Sequence of chain 1.A:
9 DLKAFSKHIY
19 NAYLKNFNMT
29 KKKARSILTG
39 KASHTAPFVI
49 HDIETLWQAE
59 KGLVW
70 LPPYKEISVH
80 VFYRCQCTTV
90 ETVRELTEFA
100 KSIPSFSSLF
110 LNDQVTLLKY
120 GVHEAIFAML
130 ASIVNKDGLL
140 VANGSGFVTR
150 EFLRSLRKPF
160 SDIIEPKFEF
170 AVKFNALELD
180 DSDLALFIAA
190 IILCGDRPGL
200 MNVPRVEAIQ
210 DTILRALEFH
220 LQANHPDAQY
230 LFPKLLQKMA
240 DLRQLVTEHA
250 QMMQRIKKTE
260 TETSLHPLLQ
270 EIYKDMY

Sequence of chain 1.B:
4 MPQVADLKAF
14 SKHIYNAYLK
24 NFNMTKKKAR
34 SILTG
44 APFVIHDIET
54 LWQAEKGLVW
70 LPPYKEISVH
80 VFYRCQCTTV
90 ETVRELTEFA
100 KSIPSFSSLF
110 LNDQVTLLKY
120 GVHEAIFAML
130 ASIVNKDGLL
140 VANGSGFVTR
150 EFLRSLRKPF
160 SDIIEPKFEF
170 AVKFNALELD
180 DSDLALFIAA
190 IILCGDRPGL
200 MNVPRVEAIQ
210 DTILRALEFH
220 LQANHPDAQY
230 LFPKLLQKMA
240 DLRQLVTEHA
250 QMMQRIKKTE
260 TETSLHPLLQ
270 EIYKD

Binding-site contacts:
Ligand atom O2 contacts residue LYS118 of chain 1.A at 3.0 Å (salt-bridge).
Ligand atom C5 contacts residue B7G1 of chain 1.E at 4.1 Å.
Ligand atom C1 contacts residue GLU270 of chain 1.A at 4.0 Å.
Ligand atom O2 contacts residue LYS273 of chain 1.A at 3.6 Å.
Ligand atom O3 contacts residue GLU270 of chain 1.A at 4.2 Å.
Ligand atom C13 contacts residue THR96 of chain 1.A at 2.9 Å.
Ligand atom C4 contacts residue B7G1 of chain 1.E at 4.0 Å.
Ligand atom O4 contacts residue B7G1 of chain 1.E at 3.4 Å (h-bond).
Ligand atom C4 contacts residue GLU270 of chain 1.A at 4.1 Å.
Ligand atom C8 contacts residue ILE271 of chain 1.A at 4.2 Å (hydrophobic).
Ligand atom C9 contacts residue ASN111 of chain 1.B at 3.5 Å.
Ligand atom C3 contacts residue B7G1 of chain 1.E at 3.7 Å.
Ligand atom C8 contacts residue ASN111 of chain 1.B at 3.8 Å.
Ligand atom O5 contacts residue ASN111 of chain 1.B at 3.7 Å.
Ligand atom C2 contacts residue GLU270 of chain 1.A at 3.3 Å.
Ligand atom C13 contacts residue VAL92 of chain 1.A at 3.7 Å (hydrophobic).
Ligand atom C2 contacts residue LYS118 of chain 1.A at 4.2 Å.
Ligand atom C10 contacts residue LEU267 of chain 1.A at 3.8 Å (hydrophobic).
Ligand atom C3 contacts residue GLU270 of chain 1.A at 4.1 Å.
Ligand atom O2 contacts residue GLU270 of chain 1.A at 2.9 Å (salt-bridge).
Ligand atom O3 contacts residue LYS273 of chain 1.A at 3.1 Å (salt-bridge).
Ligand atom C7 contacts residue VAL114 of chain 1.A at 3.8 Å (hydrophobic).
Ligand atom O6 contacts residue THR115 of chain 1.B at 3.9 Å.
Ligand atom C6 contacts residue ASN111 of chain 1.B at 4.0 Å.
Ligand atom C3 contacts residue LYS273 of chain 1.A at 4.0 Å.
Ligand atom C6 contacts residue THR115 of chain 1.B at 3.6 Å.
Ligand atom C2 contacts residue LYS273 of chain 1.A at 3.8 Å.
Ligand atom O5 contacts residue GLU270 of chain 1.A at 4.1 Å.
Ligand atom C10 contacts residue ASN111 of chain 1.B at 4.1 Å.
Ligand atom C9 contacts residue VAL114 of chain 1.A at 3.9 Å (hydrophobic).
Ligand atom C12 contacts residue THR96 of chain 1.A at 4.2 Å.
Ligand atom O6 contacts residue ASN111 of chain 1.B at 3.0 Å (h-bond).
Ligand atom C7 contacts residue ASN111 of chain 1.B at 3.5 Å.
Ligand atom C12 contacts residue VAL92 of chain 1.A at 3.2 Å (hydrophobic).
Ligand atom C13 contacts residue LEU110 of chain 1.B at 4.2 Å (hydrophobic).
Ligand atom O6 contacts residue VAL114 of chain 1.B at 3.7 Å.
Ligand atom C13 contacts residue LEU117 of chain 1.A at 3.4 Å (hydrophobic).
Ligand atom O1 contacts residue GLU270 of chain 1.A at 3.4 Å (salt-bridge).
Ligand atom O2 contacts residue ASP274 of chain 1.A at 3.7 Å.
Ligand atom O1 contacts residue LYS118 of chain 1.A at 4.2 Å.

This small molecule binds to this protein.
Small molecule (SMILES): CCCCCCCO[C@@H]1O[C@H](CO)[C@@H](O)[C@H](O)[C@H]1O